Sequence of chain 1.P:
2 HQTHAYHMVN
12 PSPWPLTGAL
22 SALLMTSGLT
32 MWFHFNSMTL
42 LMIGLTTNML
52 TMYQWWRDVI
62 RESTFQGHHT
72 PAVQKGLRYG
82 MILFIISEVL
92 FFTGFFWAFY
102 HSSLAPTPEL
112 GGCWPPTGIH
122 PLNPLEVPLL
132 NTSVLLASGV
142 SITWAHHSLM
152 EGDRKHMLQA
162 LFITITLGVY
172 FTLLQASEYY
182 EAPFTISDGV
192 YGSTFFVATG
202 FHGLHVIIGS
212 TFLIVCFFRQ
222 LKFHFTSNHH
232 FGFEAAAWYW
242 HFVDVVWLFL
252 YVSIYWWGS

Binding-site contacts:
Ligand atom C18 contacts residue LEU222 of chain 1.P at 3.5 Å (hydrophobic).
Ligand atom O25 contacts residue PHE1 of chain 1.W at 3.4 Å (h-bond).
Ligand atom C15 contacts residue LEU159 of chain 1.P at 4.0 Å (hydrophobic).
Ligand atom C7 contacts residue GLN160 of chain 1.P at 4.1 Å.
Ligand atom C2 contacts residue PHE163 of chain 1.P at 4.3 Å (hydrophobic).
Ligand atom C19 contacts residue PHE163 of chain 1.P at 3.6 Å (hydrophobic).
Ligand atom C19 contacts residue PHE218 of chain 1.P at 4.1 Å (hydrophobic).
Ligand atom O25 contacts residue ARG155 of chain 1.P at 3.1 Å (salt-bridge).
Ligand atom C24 contacts residue ARG155 of chain 1.P at 3.1 Å.
Ligand atom C18 contacts residue LEU159 of chain 1.P at 4.0 Å (hydrophobic).
Ligand atom C5 contacts residue PHE163 of chain 1.P at 3.9 Å (hydrophobic).
Ligand atom C16 contacts residue LEU159 of chain 1.P at 4.2 Å (hydrophobic).
Ligand atom O25 contacts residue PHE224 of chain 1.P at 4.1 Å.
Ligand atom O26 contacts residue PHE1 of chain 1.W at 2.7 Å (h-bond).
Ligand atom O26 contacts residue ARG155 of chain 1.P at 2.8 Å (salt-bridge).
Ligand atom O7 contacts residue GLN160 of chain 1.P at 4.3 Å.
Ligand atom C6 contacts residue GLN160 of chain 1.P at 4.0 Å.
Ligand atom C3 contacts residue PHE163 of chain 1.P at 4.2 Å (hydrophobic).
Ligand atom C6 contacts residue LEU159 of chain 1.P at 4.5 Å (hydrophobic).
Ligand atom C6 contacts residue PHE163 of chain 1.P at 3.9 Å (hydrophobic).
Ligand atom C24 contacts residue PHE1 of chain 1.W at 3.5 Å (hydrophobic).
Ligand atom C23 contacts residue LEU159 of chain 1.P at 4.5 Å (hydrophobic).
Ligand atom C15 contacts residue LYS156 of chain 1.P at 4.4 Å.
Ligand atom C23 contacts residue ARG155 of chain 1.P at 3.3 Å.

This small molecule binds to this protein.
Small molecule (SMILES): C[C@H](CCC(=O)O)[C@H]1CC[C@H]2[C@@H]3[C@H](O)C[C@@H]4C[C@H](O)CC[C@]4(C)[C@H]3C[C@H](O)[C@]12C

Sequence of chain 1.W:
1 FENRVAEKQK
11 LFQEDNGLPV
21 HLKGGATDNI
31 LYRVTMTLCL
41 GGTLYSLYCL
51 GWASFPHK